A protein and the small-molecule ligand that binds it are described below.
Small molecule (SMILES): CC(=O)N[C@H]1[C@H](O[C@H]2[C@H](O)[C@@H](NC(C)=O)CO[C@@H]2CO)O[C@H](CO)[C@@H](O)[C@@H]1O

Binding-site contacts:
Ligand atom C7 contacts residue ASN150 of chain 1.C at 3.4 Å.
Ligand atom N2 contacts residue ASN150 of chain 1.C at 3.0 Å (h-bond).
Ligand atom C4 contacts residue ASN150 of chain 1.C at 4.4 Å.
Ligand atom N2 contacts residue ASP322 of chain 1.C at 3.8 Å.
Ligand atom O7 contacts residue TYR167 of chain 1.C at 3.0 Å (h-bond).
Ligand atom O3 contacts residue ASP322 of chain 1.C at 4.3 Å.
Ligand atom C8 contacts residue LEU169 of chain 1.C at 3.7 Å (hydrophobic).
Ligand atom C7 contacts residue ASN138 of chain 1.C at 4.1 Å.
Ligand atom C3 contacts residue ASP322 of chain 1.C at 4.5 Å.
Ligand atom O5 contacts residue TYR167 of chain 1.C at 4.4 Å.
Ligand atom C7 contacts residue TYR167 of chain 1.C at 3.8 Å (hydrophobic).
Ligand atom C1 contacts residue ASN150 of chain 1.C at 1.5 Å.
Ligand atom C1 contacts residue TYR167 of chain 1.C at 3.9 Å (hydrophobic).
Ligand atom C7 contacts residue VAL136 of chain 1.C at 4.3 Å (hydrophobic).
Ligand atom C8 contacts residue ASN150 of chain 1.C at 4.5 Å.
Ligand atom O4 contacts residue TYR167 of chain 1.C at 3.3 Å (h-bond).
Ligand atom O7 contacts residue VAL136 of chain 1.C at 3.9 Å.
Ligand atom O5 contacts residue ASN150 of chain 1.C at 2.5 Å (h-bond).
Ligand atom C3 contacts residue TYR167 of chain 1.C at 3.9 Å (hydrophobic).
Ligand atom O7 contacts residue ASN138 of chain 1.C at 3.4 Å (h-bond).
Ligand atom C8 contacts residue ASP322 of chain 1.C at 4.2 Å.
Ligand atom C2 contacts residue ASN150 of chain 1.C at 2.5 Å.
Ligand atom C5 contacts residue ASN150 of chain 1.C at 3.8 Å.
Ligand atom C2 contacts residue TYR167 of chain 1.C at 4.3 Å (hydrophobic).
Ligand atom N2 contacts residue TYR167 of chain 1.C at 4.3 Å.
Ligand atom C8 contacts residue VAL136 of chain 1.C at 3.7 Å (hydrophobic).
Ligand atom C8 contacts residue TYR167 of chain 1.C at 3.9 Å (hydrophobic).
Ligand atom C5 contacts residue TYR167 of chain 1.C at 3.8 Å (hydrophobic).
Ligand atom C7 contacts residue ASP322 of chain 1.C at 4.5 Å.
Ligand atom C3 contacts residue ASN150 of chain 1.C at 3.9 Å.
Ligand atom C7 contacts residue LEU169 of chain 1.C at 4.4 Å (hydrophobic).
Ligand atom O7 contacts residue ASN150 of chain 1.C at 3.3 Å (h-bond).
Ligand atom C4 contacts residue TYR167 of chain 1.C at 4.1 Å (hydrophobic).

Sequence of chain 1.C:
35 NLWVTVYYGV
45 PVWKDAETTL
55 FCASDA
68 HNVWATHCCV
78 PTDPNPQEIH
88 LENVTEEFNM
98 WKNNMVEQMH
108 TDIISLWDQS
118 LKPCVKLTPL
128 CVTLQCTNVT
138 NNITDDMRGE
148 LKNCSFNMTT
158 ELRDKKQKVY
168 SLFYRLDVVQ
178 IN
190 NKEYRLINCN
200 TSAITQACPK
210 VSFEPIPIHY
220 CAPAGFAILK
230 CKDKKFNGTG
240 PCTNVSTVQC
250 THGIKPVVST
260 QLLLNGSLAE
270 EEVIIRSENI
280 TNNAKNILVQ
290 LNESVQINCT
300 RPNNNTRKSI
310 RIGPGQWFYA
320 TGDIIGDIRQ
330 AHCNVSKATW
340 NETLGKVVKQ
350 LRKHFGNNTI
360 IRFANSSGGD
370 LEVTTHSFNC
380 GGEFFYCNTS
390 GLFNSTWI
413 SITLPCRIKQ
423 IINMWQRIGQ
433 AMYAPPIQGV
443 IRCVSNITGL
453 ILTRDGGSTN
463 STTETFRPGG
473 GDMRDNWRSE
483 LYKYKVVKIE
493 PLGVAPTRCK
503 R